Sequence of chain 1.B:
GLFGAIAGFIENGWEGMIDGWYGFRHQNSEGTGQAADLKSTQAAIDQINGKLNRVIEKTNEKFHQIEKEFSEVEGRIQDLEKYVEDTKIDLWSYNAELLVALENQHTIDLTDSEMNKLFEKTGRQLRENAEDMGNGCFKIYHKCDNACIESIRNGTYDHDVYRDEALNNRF

Binding-site contacts:
Ligand atom C8 contacts residue LYS293 of chain 1.A at 4.0 Å.
Ligand atom C5 contacts residue ASN292 of chain 1.A at 4.0 Å.
Ligand atom C6 contacts residue ASN292 of chain 1.A at 4.3 Å.
Ligand atom C7 contacts residue GLU69 of chain 1.B at 4.5 Å.
Ligand atom C6 contacts residue GLU69 of chain 1.B at 4.3 Å.
Ligand atom N2 contacts residue VAL291 of chain 1.A at 3.6 Å (h-bond).
Ligand atom C8 contacts residue ASN279 of chain 1.A at 4.3 Å.
Ligand atom N2 contacts residue ASN279 of chain 1.A at 2.9 Å (h-bond).
Ligand atom C3 contacts residue ASN279 of chain 1.A at 3.8 Å.
Ligand atom O7 contacts residue ASN279 of chain 1.A at 3.1 Å (h-bond).
Ligand atom O5 contacts residue ASN292 of chain 1.A at 3.9 Å.
Ligand atom C3 contacts residue VAL291 of chain 1.A at 4.1 Å (hydrophobic).
Ligand atom C1 contacts residue ASN292 of chain 1.A at 4.2 Å.
Ligand atom C8 contacts residue GLU69 of chain 1.B at 3.3 Å.
Ligand atom O5 contacts residue ASN279 of chain 1.A at 2.4 Å (h-bond).
Ligand atom C1 contacts residue VAL291 of chain 1.A at 3.6 Å (hydrophobic).
Ligand atom C7 contacts residue ASN279 of chain 1.A at 3.1 Å.
Ligand atom C7 contacts residue VAL291 of chain 1.A at 4.5 Å (hydrophobic).
Ligand atom C8 contacts residue SER39 of chain 1.A at 3.7 Å.
Ligand atom C8 contacts residue VAL291 of chain 1.A at 4.2 Å (hydrophobic).
Ligand atom C2 contacts residue ASN279 of chain 1.A at 2.5 Å.
Ligand atom C5 contacts residue ASN279 of chain 1.A at 3.7 Å.
Ligand atom C4 contacts residue ASN279 of chain 1.A at 4.2 Å.
Ligand atom C1 contacts residue ASN279 of chain 1.A at 1.4 Å.
Ligand atom C2 contacts residue VAL291 of chain 1.A at 4.0 Å (hydrophobic).

The small molecule below binds the protein below.
Small molecule (SMILES): CC(=O)N[C@H]1[C@H](O[C@H]2[C@H](O)[C@@H](NC(C)=O)CO[C@@H]2CO)O[C@H](CO)[C@@H](O)[C@@H]1O

Sequence of chain 1.A:
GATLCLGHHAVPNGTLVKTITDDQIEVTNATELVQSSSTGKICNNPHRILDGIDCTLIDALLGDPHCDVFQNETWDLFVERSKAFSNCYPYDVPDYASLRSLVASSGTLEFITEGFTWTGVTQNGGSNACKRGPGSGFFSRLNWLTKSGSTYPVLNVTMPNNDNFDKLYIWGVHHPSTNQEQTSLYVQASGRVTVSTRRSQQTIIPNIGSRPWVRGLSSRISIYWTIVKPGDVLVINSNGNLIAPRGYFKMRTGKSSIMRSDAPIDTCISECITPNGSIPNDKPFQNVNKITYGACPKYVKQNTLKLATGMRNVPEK